Sequence of chain 1.A:
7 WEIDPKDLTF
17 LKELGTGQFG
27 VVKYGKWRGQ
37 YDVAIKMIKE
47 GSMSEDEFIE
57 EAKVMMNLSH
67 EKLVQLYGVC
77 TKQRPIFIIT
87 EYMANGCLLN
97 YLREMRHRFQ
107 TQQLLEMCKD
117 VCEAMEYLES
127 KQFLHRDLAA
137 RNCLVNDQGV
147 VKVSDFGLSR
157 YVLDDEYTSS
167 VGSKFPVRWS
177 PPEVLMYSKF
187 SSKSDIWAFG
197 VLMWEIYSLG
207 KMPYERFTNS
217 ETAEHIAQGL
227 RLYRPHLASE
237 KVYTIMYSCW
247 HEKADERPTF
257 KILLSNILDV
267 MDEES

The small molecule below binds the protein below.
Small molecule (SMILES): CN(C)CCCC(=O)N1CCC[C@H]1c1nc(-c2ccc(C(=O)Nc3nccs3)cc2)c2c(N)nccn12

Binding-site contacts:
Ligand atom C27 contacts residue SER65 of chain 1.A at 4.1 Å.
Ligand atom C16 contacts residue TYR73 of chain 1.A at 4.2 Å (hydrophobic).
Ligand atom C32 contacts residue TYR37 of chain 1.A at 4.1 Å (hydrophobic).
Ligand atom C12 contacts residue TYR73 of chain 1.A at 3.7 Å (hydrophobic).
Ligand atom C25 contacts residue SER65 of chain 1.A at 3.7 Å.
Ligand atom N1 contacts residue TYR73 of chain 1.A at 2.8 Å (h-bond).
Ligand atom C12 contacts residue VAL39 of chain 1.A at 3.7 Å (hydrophobic).
Ligand atom C2 contacts residue ILE9 of chain 1.A at 3.6 Å (hydrophobic).
Ligand atom S26 contacts residue SER65 of chain 1.A at 3.5 Å (h-bond).
Ligand atom C28 contacts residue SER65 of chain 1.A at 4.2 Å.
Ligand atom C4 contacts residue TYR73 of chain 1.A at 2.9 Å (hydrophobic).
Ligand atom C30 contacts residue TRP33 of chain 1.A at 3.6 Å (hydrophobic).
Ligand atom C12 contacts residue TRP33 of chain 1.A at 3.9 Å (hydrophobic).
Ligand atom O37 contacts residue TRP33 of chain 1.A at 3.4 Å.
Ligand atom C13 contacts residue TYR37 of chain 1.A at 3.7 Å (hydrophobic).
Ligand atom C11 contacts residue TRP33 of chain 1.A at 3.8 Å (hydrophobic).
Ligand atom C22 contacts residue SER65 of chain 1.A at 4.1 Å.
Ligand atom C12 contacts residue TYR37 of chain 1.A at 3.6 Å (hydrophobic).
Ligand atom C1 contacts residue TYR37 of chain 1.A at 3.3 Å (hydrophobic).
Ligand atom C11 contacts residue TYR73 of chain 1.A at 3.6 Å (hydrophobic).
Ligand atom N8 contacts residue TYR73 of chain 1.A at 3.6 Å.
Ligand atom C10 contacts residue TRP33 of chain 1.A at 3.5 Å (hydrophobic).
Ligand atom N14 contacts residue TRP33 of chain 1.A at 3.6 Å.
Ligand atom N15 contacts residue TRP7 of chain 1.A at 3.2 Å.
Ligand atom C2 contacts residue TYR73 of chain 1.A at 3.3 Å (hydrophobic).
Ligand atom C3 contacts residue TRP33 of chain 1.A at 3.8 Å (hydrophobic).
Ligand atom C3 contacts residue ILE9 of chain 1.A at 3.9 Å (hydrophobic).
Ligand atom C11 contacts residue VAL39 of chain 1.A at 4.1 Å (hydrophobic).
Ligand atom C31 contacts residue TYR37 of chain 1.A at 3.5 Å (hydrophobic).
Ligand atom C5 contacts residue TYR73 of chain 1.A at 3.5 Å (hydrophobic).
Ligand atom N29 contacts residue SER65 of chain 1.A at 4.0 Å.
Ligand atom O24 contacts residue SER65 of chain 1.A at 4.0 Å.
Ligand atom N2 contacts residue TYR37 of chain 1.A at 3.9 Å.
Ligand atom C7 contacts residue TYR73 of chain 1.A at 4.0 Å (hydrophobic).
Ligand atom C9 contacts residue TYR73 of chain 1.A at 3.8 Å (hydrophobic).
Ligand atom N15 contacts residue TYR73 of chain 1.A at 3.3 Å (h-bond).
Ligand atom N23 contacts residue SER65 of chain 1.A at 4.0 Å.
Ligand atom N6 contacts residue TYR73 of chain 1.A at 3.9 Å.
Ligand atom C14 contacts residue TYR37 of chain 1.A at 3.4 Å (hydrophobic).
Ligand atom C3 contacts residue TYR73 of chain 1.A at 3.8 Å (hydrophobic).